Binding-site contacts:
Ligand atom O7 contacts residue ASN1098 of chain 1.B at 3.6 Å.
Ligand atom O3 contacts residue THR1100 of chain 1.B at 4.5 Å.
Ligand atom C3 contacts residue THR1100 of chain 1.B at 3.8 Å.
Ligand atom C5 contacts residue ASN1098 of chain 1.B at 3.8 Å.
Ligand atom N2 contacts residue ASN1098 of chain 1.B at 2.9 Å (h-bond).
Ligand atom C1 contacts residue ASN1098 of chain 1.B at 1.5 Å.
Ligand atom C4 contacts residue ASN1098 of chain 1.B at 4.3 Å.
Ligand atom N2 contacts residue THR1100 of chain 1.B at 2.9 Å (h-bond).
Ligand atom C6 contacts residue PHE1103 of chain 1.B at 4.1 Å (hydrophobic).
Ligand atom O5 contacts residue ASN1098 of chain 1.B at 2.4 Å (h-bond).
Ligand atom C3 contacts residue HIS1101 of chain 1.B at 4.3 Å.
Ligand atom C1 contacts residue PHE1103 of chain 1.B at 4.2 Å (hydrophobic).
Ligand atom C8 contacts residue GLY1099 of chain 1.B at 4.4 Å.
Ligand atom C5 contacts residue HIS1101 of chain 1.B at 4.2 Å.
Ligand atom C1 contacts residue HIS1101 of chain 1.B at 4.2 Å.
Ligand atom C7 contacts residue THR1100 of chain 1.B at 3.9 Å.
Ligand atom O5 contacts residue PHE1103 of chain 1.B at 3.6 Å.
Ligand atom C3 contacts residue ASN1098 of chain 1.B at 3.9 Å.
Ligand atom C7 contacts residue ASN1098 of chain 1.B at 3.5 Å.
Ligand atom C8 contacts residue THR1100 of chain 1.B at 3.8 Å.
Ligand atom C1 contacts residue THR1100 of chain 1.B at 3.8 Å.
Ligand atom C5 contacts residue PHE1103 of chain 1.B at 4.2 Å (hydrophobic).
Ligand atom C8 contacts residue ASN1098 of chain 1.B at 3.1 Å.
Ligand atom C2 contacts residue ASN1098 of chain 1.B at 2.5 Å.
Ligand atom C2 contacts residue THR1100 of chain 1.B at 3.7 Å.

A protein and the small-molecule ligand that binds it are described below.
Small molecule (SMILES): CC(=O)N[C@@H]1[C@@H](O)[C@H](O)[C@@H](CO)O[C@H]1O

Sequence of chain 1.B:
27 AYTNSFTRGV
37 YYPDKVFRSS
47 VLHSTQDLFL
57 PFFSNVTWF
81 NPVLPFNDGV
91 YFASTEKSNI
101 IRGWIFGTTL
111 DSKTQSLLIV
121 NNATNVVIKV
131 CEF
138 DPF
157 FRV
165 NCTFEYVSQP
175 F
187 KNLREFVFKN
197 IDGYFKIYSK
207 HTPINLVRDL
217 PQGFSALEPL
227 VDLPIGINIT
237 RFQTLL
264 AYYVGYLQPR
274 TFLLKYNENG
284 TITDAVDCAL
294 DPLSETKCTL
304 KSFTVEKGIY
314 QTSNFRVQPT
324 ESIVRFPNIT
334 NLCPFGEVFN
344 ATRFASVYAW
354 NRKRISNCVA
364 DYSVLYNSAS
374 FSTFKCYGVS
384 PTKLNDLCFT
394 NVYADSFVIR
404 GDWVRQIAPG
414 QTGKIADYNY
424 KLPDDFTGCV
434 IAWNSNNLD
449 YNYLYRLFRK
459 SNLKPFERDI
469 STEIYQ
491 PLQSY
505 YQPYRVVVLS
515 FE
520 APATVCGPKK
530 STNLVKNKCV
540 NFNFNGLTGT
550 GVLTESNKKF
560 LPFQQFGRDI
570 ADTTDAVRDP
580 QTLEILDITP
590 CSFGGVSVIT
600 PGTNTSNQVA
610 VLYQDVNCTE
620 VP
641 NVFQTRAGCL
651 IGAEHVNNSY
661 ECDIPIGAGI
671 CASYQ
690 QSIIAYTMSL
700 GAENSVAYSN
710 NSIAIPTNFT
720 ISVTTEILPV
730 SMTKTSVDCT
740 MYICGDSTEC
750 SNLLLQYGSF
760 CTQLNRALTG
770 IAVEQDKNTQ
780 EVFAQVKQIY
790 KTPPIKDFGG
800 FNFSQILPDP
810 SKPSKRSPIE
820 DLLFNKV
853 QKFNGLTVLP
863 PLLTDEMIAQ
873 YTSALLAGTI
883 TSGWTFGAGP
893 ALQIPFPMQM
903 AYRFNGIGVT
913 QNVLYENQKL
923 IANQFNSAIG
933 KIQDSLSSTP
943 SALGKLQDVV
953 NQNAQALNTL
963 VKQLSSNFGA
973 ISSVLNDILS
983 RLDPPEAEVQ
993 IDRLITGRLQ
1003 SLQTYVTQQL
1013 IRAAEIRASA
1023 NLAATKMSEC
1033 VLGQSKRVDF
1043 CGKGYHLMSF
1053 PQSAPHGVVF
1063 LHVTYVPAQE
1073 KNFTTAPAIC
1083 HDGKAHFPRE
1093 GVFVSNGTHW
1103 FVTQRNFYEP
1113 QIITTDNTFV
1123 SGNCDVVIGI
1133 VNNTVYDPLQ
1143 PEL